This protein binds this small molecule.
Small molecule (SMILES): CCC(CC)O[C@@H]1C=C(C(=O)O)C[C@H](N)[C@H]1NC(C)=O

Binding-site contacts:
Ligand atom C1 contacts residue ARG299 of chain 2.A at 3.4 Å.
Ligand atom O10 contacts residue ASP79 of chain 2.A at 3.7 Å.
Ligand atom C4 contacts residue ASP79 of chain 2.A at 3.7 Å.
Ligand atom O1B contacts residue TYR333 of chain 2.A at 3.6 Å (h-bond).
Ligand atom C3 contacts residue TYR333 of chain 2.A at 3.5 Å (hydrophobic).
Ligand atom C7 contacts residue TYR333 of chain 2.A at 3.3 Å (hydrophobic).
Ligand atom C4 contacts residue GLU47 of chain 2.A at 3.6 Å.
Ligand atom N4 contacts residue ASP79 of chain 2.A at 3.2 Å (salt-bridge).
Ligand atom C91 contacts residue ARG221 of chain 2.A at 3.7 Å.
Ligand atom C1 contacts residue TYR333 of chain 2.A at 3.3 Å (hydrophobic).
Ligand atom O1B contacts residue ARG221 of chain 2.A at 3.4 Å (salt-bridge).
Ligand atom O1A contacts residue TYR333 of chain 2.A at 3.9 Å.
Ligand atom C81 contacts residue ARG153 of chain 2.A at 3.7 Å.
Ligand atom C82 contacts residue ILE151 of chain 2.A at 3.9 Å (hydrophobic).
Ligand atom C2 contacts residue TYR333 of chain 2.A at 3.0 Å (hydrophobic).
Ligand atom C4 contacts residue TYR333 of chain 2.A at 3.6 Å (hydrophobic).
Ligand atom C3 contacts residue ARG46 of chain 2.A at 3.9 Å.
Ligand atom C9 contacts residue GLU205 of chain 2.A at 3.8 Å.
Ligand atom C6 contacts residue GLU206 of chain 2.A at 3.8 Å.
Ligand atom O1A contacts residue ARG299 of chain 2.A at 2.8 Å (salt-bridge).
Ligand atom C7 contacts residue GLU206 of chain 2.A at 4.0 Å.
Ligand atom O1A contacts residue ARG46 of chain 2.A at 2.9 Å (salt-bridge).
Ligand atom C91 contacts residue ASN223 of chain 2.A at 3.8 Å.
Ligand atom C5 contacts residue ASP79 of chain 2.A at 4.1 Å.
Ligand atom C4 contacts residue GLU206 of chain 2.A at 4.1 Å.
Ligand atom C3 contacts residue ASP79 of chain 2.A at 3.3 Å.
Ligand atom C9 contacts residue GLU206 of chain 2.A at 4.0 Å.
Ligand atom C8 contacts residue ARG153 of chain 2.A at 4.1 Å.
Ligand atom C82 contacts residue ARG153 of chain 2.A at 3.7 Å.
Ligand atom C7 contacts residue ARG221 of chain 2.A at 3.7 Å.
Ligand atom C10 contacts residue ARG80 of chain 2.A at 3.8 Å.
Ligand atom C81 contacts residue ALA175 of chain 2.A at 3.6 Å (hydrophobic).
Ligand atom N4 contacts residue GLU47 of chain 2.A at 2.9 Å (salt-bridge).
Ligand atom C6 contacts residue TYR333 of chain 2.A at 3.9 Å (hydrophobic).
Ligand atom O1B contacts residue ARG299 of chain 2.A at 2.6 Å (salt-bridge).
Ligand atom C11 contacts residue TRP107 of chain 2.A at 3.9 Å (hydrophobic).
Ligand atom C1 contacts residue ARG46 of chain 2.A at 4.0 Å.
Ligand atom C11 contacts residue ILE151 of chain 2.A at 3.9 Å (hydrophobic).
Ligand atom C3 contacts residue GLU47 of chain 2.A at 3.6 Å.
Ligand atom O10 contacts residue ARG80 of chain 2.A at 2.8 Å (salt-bridge).

Sequence of chain 2.A:
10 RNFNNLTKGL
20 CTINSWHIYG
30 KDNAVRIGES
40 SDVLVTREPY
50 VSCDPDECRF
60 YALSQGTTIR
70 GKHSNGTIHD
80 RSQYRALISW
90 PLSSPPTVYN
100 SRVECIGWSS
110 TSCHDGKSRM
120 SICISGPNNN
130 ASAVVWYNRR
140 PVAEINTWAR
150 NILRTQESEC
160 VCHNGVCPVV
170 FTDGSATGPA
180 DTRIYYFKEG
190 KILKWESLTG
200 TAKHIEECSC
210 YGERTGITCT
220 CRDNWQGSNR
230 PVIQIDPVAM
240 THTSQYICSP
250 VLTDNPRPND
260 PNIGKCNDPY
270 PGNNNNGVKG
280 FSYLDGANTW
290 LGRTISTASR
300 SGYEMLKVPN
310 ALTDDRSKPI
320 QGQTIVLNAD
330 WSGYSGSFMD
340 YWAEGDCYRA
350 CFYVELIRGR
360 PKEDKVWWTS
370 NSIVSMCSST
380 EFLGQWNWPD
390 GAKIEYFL